Sequence of chain 3.C:
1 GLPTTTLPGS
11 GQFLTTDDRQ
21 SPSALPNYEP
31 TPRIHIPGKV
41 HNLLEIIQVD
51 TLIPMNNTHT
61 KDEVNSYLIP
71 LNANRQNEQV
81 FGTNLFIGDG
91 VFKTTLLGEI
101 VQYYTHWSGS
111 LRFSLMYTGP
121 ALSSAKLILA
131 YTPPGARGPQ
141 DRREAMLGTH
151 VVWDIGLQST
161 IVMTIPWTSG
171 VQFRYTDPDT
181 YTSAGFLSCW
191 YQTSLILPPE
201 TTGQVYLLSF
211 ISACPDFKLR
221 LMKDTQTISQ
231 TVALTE

Binding-site contacts:
Ligand atom C2B contacts residue MET221 of chain 3.A at 3.5 Å (hydrophobic).
Ligand atom C31 contacts residue PRO174 of chain 3.A at 3.4 Å (hydrophobic).
Ligand atom N2 contacts residue ALA24 of chain 3.C at 3.4 Å.
Ligand atom C7C contacts residue TYR197 of chain 3.A at 3.8 Å (hydrophobic).
Ligand atom C6B contacts residue TYR197 of chain 3.A at 3.6 Å (hydrophobic).
Ligand atom C5 contacts residue TYR152 of chain 3.A at 3.8 Å (hydrophobic).
Ligand atom C31 contacts residue SER175 of chain 3.A at 3.6 Å.
Ligand atom C5C contacts residue TYR128 of chain 3.A at 3.5 Å (hydrophobic).
Ligand atom C2C contacts residue VAL188 of chain 3.A at 3.2 Å (hydrophobic).
Ligand atom O1 contacts residue PHE186 of chain 3.A at 3.5 Å.
Ligand atom C3 contacts residue PRO174 of chain 3.A at 3.8 Å (hydrophobic).
Ligand atom O1B contacts residue TYR128 of chain 3.A at 3.9 Å.
Ligand atom N2 contacts residue PHE186 of chain 3.A at 3.7 Å.
Ligand atom O1 contacts residue VAL188 of chain 3.A at 3.8 Å.
Ligand atom C5 contacts residue PHE186 of chain 3.A at 3.5 Å (hydrophobic).
Ligand atom C3C contacts residue TYR128 of chain 3.A at 3.9 Å (hydrophobic).
Ligand atom C4C contacts residue TYR152 of chain 3.A at 3.8 Å (hydrophobic).
Ligand atom O1 contacts residue TYR152 of chain 3.A at 3.9 Å.
Ligand atom O1B contacts residue MET221 of chain 3.A at 3.4 Å.
Ligand atom O1 contacts residue ALA24 of chain 3.C at 3.6 Å.
Ligand atom C4 contacts residue MET224 of chain 3.A at 3.8 Å (hydrophobic).
Ligand atom C3B contacts residue MET221 of chain 3.A at 3.8 Å (hydrophobic).
Ligand atom C6B contacts residue LEU106 of chain 3.A at 3.9 Å (hydrophobic).
Ligand atom C4 contacts residue PHE186 of chain 3.A at 3.6 Å (hydrophobic).
Ligand atom C5B contacts residue LEU106 of chain 3.A at 3.5 Å (hydrophobic).
Ligand atom C4B contacts residue LEU106 of chain 3.A at 3.7 Å (hydrophobic).
Ligand atom C4 contacts residue TYR152 of chain 3.A at 3.9 Å (hydrophobic).
Ligand atom C31 contacts residue ALA150 of chain 3.A at 3.5 Å (hydrophobic).
Ligand atom C3C contacts residue VAL188 of chain 3.A at 3.3 Å (hydrophobic).
Ligand atom C6C contacts residue MET221 of chain 3.A at 3.7 Å (hydrophobic).
Ligand atom C31 contacts residue VAL176 of chain 3.A at 3.3 Å (hydrophobic).
Ligand atom C7C contacts residue TYR128 of chain 3.A at 3.6 Å (hydrophobic).
Ligand atom N3A contacts residue ASN219 of chain 3.A at 3.0 Å (h-bond).
Ligand atom C6C contacts residue VAL191 of chain 3.A at 3.2 Å (hydrophobic).
Ligand atom CM1 contacts residue SER107 of chain 3.A at 3.9 Å.
Ligand atom C4A contacts residue ASN219 of chain 3.A at 3.5 Å.
Ligand atom C3 contacts residue PHE186 of chain 3.A at 3.8 Å (hydrophobic).
Ligand atom C5B contacts residue TYR197 of chain 3.A at 3.7 Å (hydrophobic).
Ligand atom C5C contacts residue ILE104 of chain 3.A at 3.8 Å (hydrophobic).
Ligand atom C1B contacts residue MET221 of chain 3.A at 3.8 Å (hydrophobic).

Sequence of chain 3.A:
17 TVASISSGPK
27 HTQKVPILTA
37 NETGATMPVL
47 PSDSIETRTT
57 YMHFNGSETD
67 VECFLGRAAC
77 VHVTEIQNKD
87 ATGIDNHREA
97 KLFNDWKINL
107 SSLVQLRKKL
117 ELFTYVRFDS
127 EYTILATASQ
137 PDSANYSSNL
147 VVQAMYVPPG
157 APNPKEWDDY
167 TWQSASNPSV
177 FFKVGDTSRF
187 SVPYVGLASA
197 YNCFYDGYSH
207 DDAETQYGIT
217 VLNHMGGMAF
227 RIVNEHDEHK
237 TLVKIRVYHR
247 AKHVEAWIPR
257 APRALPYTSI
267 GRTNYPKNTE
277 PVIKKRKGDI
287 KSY

This protein binds this small molecule.
Small molecule (SMILES): Cc1cc(CCCCCCCOc2ccc(C3=N[C@@H](C)CO3)cc2)on1